Sequence of chain 2.A:
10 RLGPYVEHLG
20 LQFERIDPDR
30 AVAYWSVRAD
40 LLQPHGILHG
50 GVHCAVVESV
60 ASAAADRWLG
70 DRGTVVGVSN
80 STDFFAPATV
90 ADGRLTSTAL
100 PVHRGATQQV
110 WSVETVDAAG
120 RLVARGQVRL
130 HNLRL

Sequence of chain 1.A:
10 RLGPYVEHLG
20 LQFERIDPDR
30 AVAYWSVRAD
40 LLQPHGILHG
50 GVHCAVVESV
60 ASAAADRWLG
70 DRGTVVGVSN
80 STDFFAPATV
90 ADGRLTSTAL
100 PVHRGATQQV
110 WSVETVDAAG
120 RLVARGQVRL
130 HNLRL

The small molecule below binds the protein below.
Small molecule (SMILES): Cc1cccc2c(C(=O)O)cccc12

Binding-site contacts:
Ligand atom C1D contacts residue PRO43 of chain 1.A at 3.8 Å (hydrophobic).
Ligand atom C1O contacts residue PRO43 of chain 1.A at 3.5 Å (hydrophobic).
Ligand atom C1I contacts residue SER61 of chain 2.A at 4.0 Å.
Ligand atom C1E contacts residue SER61 of chain 2.A at 3.4 Å.
Ligand atom C1A contacts residue VAL74 of chain 2.A at 3.3 Å (hydrophobic).
Ligand atom C1I contacts residue HIS48 of chain 1.A at 3.2 Å.
Ligand atom O1M contacts residue GLY49 of chain 1.A at 2.5 Å (h-bond).
Ligand atom C1C contacts residue SER61 of chain 2.A at 4.1 Å.
Ligand atom C1A contacts residue GLN42 of chain 1.A at 3.9 Å.
Ligand atom C1F contacts residue VAL74 of chain 2.A at 4.1 Å (hydrophobic).
Ligand atom O1M contacts residue GLN42 of chain 1.A at 3.8 Å.
Ligand atom C1B contacts residue ASP65 of chain 2.A at 4.1 Å.
Ligand atom C1L contacts residue SER61 of chain 2.A at 3.7 Å.
Ligand atom O1N contacts residue GLY76 of chain 2.A at 3.9 Å.
Ligand atom C1L contacts residue GLY49 of chain 1.A at 3.7 Å.
Ligand atom C1E contacts residue GLN42 of chain 1.A at 3.9 Å.
Ligand atom C1H contacts residue HIS48 of chain 1.A at 3.4 Å.
Ligand atom C1F contacts residue GLN42 of chain 1.A at 3.5 Å.
Ligand atom C1B contacts residue HIS44 of chain 1.A at 3.5 Å.
Ligand atom C1J contacts residue SER61 of chain 2.A at 3.5 Å.
Ligand atom C1D contacts residue GLN42 of chain 1.A at 4.1 Å.
Ligand atom C1B contacts residue VAL74 of chain 2.A at 3.9 Å (hydrophobic).
Ligand atom C1G contacts residue PRO43 of chain 1.A at 3.7 Å (hydrophobic).
Ligand atom O1N contacts residue SER61 of chain 2.A at 3.0 Å (h-bond).
Ligand atom C1A contacts residue HIS44 of chain 1.A at 3.9 Å.
Ligand atom C1C contacts residue PRO43 of chain 1.A at 3.8 Å (hydrophobic).
Ligand atom O1M contacts residue HIS48 of chain 1.A at 3.4 Å.
Ligand atom O1M contacts residue LEU47 of chain 1.A at 4.0 Å.
Ligand atom C1G contacts residue SER61 of chain 2.A at 4.0 Å.
Ligand atom C1L contacts residue GLU57 of chain 2.A at 3.5 Å.
Ligand atom C1G contacts residue GLN42 of chain 1.A at 4.1 Å.
Ligand atom O1M contacts residue GLU57 of chain 2.A at 3.8 Å.
Ligand atom C1J contacts residue GLN42 of chain 1.A at 3.8 Å.
Ligand atom C1F contacts residue SER61 of chain 2.A at 3.8 Å.
Ligand atom C1H contacts residue GLN42 of chain 1.A at 4.0 Å.
Ligand atom C1D contacts residue SER61 of chain 2.A at 3.5 Å.
Ligand atom C1I contacts residue GLN42 of chain 1.A at 3.8 Å.
Ligand atom C1O contacts residue LEU11 of chain 2.A at 3.8 Å (hydrophobic).
Ligand atom C1O contacts residue ASP65 of chain 2.A at 4.0 Å.
Ligand atom O1N contacts residue GLU57 of chain 2.A at 2.7 Å (salt-bridge).